The protein below binds the small molecule below.
Small molecule (SMILES): C[C@H](N)C(=O)O

Sequence of chain 1.E:
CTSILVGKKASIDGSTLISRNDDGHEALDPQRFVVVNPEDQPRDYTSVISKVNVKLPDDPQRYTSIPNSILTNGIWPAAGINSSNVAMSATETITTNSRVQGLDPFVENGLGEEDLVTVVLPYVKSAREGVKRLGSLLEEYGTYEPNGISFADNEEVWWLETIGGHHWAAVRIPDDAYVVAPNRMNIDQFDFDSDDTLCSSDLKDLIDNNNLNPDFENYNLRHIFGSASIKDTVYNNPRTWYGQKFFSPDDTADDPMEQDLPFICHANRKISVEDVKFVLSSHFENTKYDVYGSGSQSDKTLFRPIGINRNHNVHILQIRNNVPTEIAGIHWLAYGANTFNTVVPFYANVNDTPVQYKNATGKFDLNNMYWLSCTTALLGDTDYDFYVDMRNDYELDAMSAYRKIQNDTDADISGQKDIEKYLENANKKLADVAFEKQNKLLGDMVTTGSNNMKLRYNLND

Binding-site contacts:
Ligand atom OXT contacts residue ASP31 of chain 1.E at 4.2 Å.
Ligand atom N contacts residue ASN191 of chain 1.E at 4.2 Å.
Ligand atom C contacts residue ARG312 of chain 1.E at 4.0 Å.
Ligand atom OXT contacts residue ARG312 of chain 1.E at 2.9 Å (salt-bridge).
Ligand atom O contacts residue ASN191 of chain 1.E at 3.5 Å (h-bond).
Ligand atom CA contacts residue MET1 of chain 1.N at 3.5 Å (hydrophobic).
Ligand atom CA contacts residue ASP31 of chain 1.E at 4.4 Å.
Ligand atom O contacts residue TYR243 of chain 1.E at 2.5 Å (h-bond).
Ligand atom OXT contacts residue TYR243 of chain 1.E at 3.0 Å (h-bond).
Ligand atom N contacts residue CYS9 of chain 1.E at 3.2 Å (h-bond).
Ligand atom CA contacts residue THR101 of chain 1.E at 4.2 Å.
Ligand atom C contacts residue ASN191 of chain 1.E at 3.5 Å.
Ligand atom C contacts residue ARG318 of chain 1.E at 3.8 Å.
Ligand atom OXT contacts residue ARG318 of chain 1.E at 2.9 Å (salt-bridge).
Ligand atom OXT contacts residue CYS9 of chain 1.E at 3.4 Å (h-bond).
Ligand atom N contacts residue ASP31 of chain 1.E at 3.1 Å (salt-bridge).
Ligand atom C contacts residue TYR243 of chain 1.E at 3.2 Å (hydrophobic).
Ligand atom OXT contacts residue ASN191 of chain 1.E at 3.8 Å.
Ligand atom CB contacts residue MET1 of chain 1.N at 3.6 Å (hydrophobic).
Ligand atom N contacts residue MET1 of chain 1.N at 2.9 Å.
Ligand atom CA contacts residue CYS9 of chain 1.E at 3.7 Å (hydrophobic).
Ligand atom CB contacts residue THR101 of chain 1.E at 3.8 Å.
Ligand atom N contacts residue ARG318 of chain 1.E at 4.4 Å.
Ligand atom CA contacts residue ASN191 of chain 1.E at 3.6 Å.
Ligand atom C contacts residue CYS9 of chain 1.E at 3.7 Å (hydrophobic).
Ligand atom O contacts residue ARG318 of chain 1.E at 4.4 Å.